Binding-site contacts:
Ligand atom C2 contacts residue GLY174 of chain 1.A at 3.7 Å.
Ligand atom C3 contacts residue VAL247 of chain 1.A at 4.2 Å (hydrophobic).
Ligand atom CL contacts residue HIS175 of chain 1.A at 3.7 Å.
Ligand atom C7 contacts residue GLY174 of chain 1.A at 4.5 Å.
Ligand atom O2 contacts residue MET362 of chain 1.A at 3.4 Å.
Ligand atom CL contacts residue GLY174 of chain 1.A at 3.9 Å.
Ligand atom C8 contacts residue PRO242 of chain 1.A at 4.0 Å (hydrophobic).
Ligand atom O1 contacts residue VAL360 of chain 1.A at 4.0 Å.
Ligand atom CL contacts residue VAL247 of chain 1.A at 3.9 Å.
Ligand atom C13 contacts residue VAL247 of chain 1.A at 3.8 Å (hydrophobic).
Ligand atom O1 contacts residue SER346 of chain 1.A at 3.5 Å (h-bond).
Ligand atom CL contacts residue VAL360 of chain 1.A at 4.4 Å.
Ligand atom C7 contacts residue ARG152 of chain 1.A at 4.0 Å.
Ligand atom C4 contacts residue VAL247 of chain 1.A at 4.2 Å (hydrophobic).
Ligand atom C1 contacts residue VAL247 of chain 1.A at 3.6 Å (hydrophobic).
Ligand atom C9 contacts residue PRO242 of chain 1.A at 3.6 Å (hydrophobic).
Ligand atom C8 contacts residue ARG152 of chain 1.A at 3.3 Å.
Ligand atom O2 contacts residue SER346 of chain 1.A at 2.8 Å (h-bond).
Ligand atom C2 contacts residue THR172 of chain 1.A at 4.0 Å.
Ligand atom CL contacts residue ARG176 of chain 1.A at 3.9 Å.
Ligand atom C1 contacts residue GLY174 of chain 1.A at 3.8 Å.
Ligand atom O1 contacts residue VAL247 of chain 1.A at 3.0 Å (h-bond).
Ligand atom C12 contacts residue VAL247 of chain 1.A at 3.6 Å (hydrophobic).
Ligand atom C13 contacts residue SER346 of chain 1.A at 3.5 Å.
Ligand atom C2 contacts residue VAL247 of chain 1.A at 4.2 Å (hydrophobic).
Ligand atom C3 contacts residue GLY174 of chain 1.A at 4.4 Å.
Ligand atom C6 contacts residue PRO242 of chain 1.A at 4.4 Å (hydrophobic).
Ligand atom CL contacts residue LEU177 of chain 1.A at 4.2 Å.
Ligand atom C11 contacts residue VAL247 of chain 1.A at 4.2 Å (hydrophobic).
Ligand atom C7 contacts residue PRO242 of chain 1.A at 3.8 Å (hydrophobic).

A protein and the small-molecule ligand that binds it are described below.
Small molecule (SMILES): O=C(O)c1cc2[nH]c3c(c2cc1Cl)CCCC3

Sequence of chain 1.A:
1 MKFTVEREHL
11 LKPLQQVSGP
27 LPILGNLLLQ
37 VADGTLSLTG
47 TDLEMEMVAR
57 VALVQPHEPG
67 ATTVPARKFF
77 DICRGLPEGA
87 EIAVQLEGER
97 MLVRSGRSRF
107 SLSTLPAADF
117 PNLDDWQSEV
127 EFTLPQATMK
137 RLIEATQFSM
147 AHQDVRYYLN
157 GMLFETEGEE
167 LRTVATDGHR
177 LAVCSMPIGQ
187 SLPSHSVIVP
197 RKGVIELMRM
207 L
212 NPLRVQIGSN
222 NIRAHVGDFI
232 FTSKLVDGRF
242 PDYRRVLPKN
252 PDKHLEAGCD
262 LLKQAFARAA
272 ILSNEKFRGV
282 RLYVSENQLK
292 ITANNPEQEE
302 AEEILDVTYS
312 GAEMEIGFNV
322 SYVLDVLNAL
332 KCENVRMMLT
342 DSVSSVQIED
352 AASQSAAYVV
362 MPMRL